Binding-site contacts:
Ligand atom C18 contacts residue GLN106 of chain 1.L at 3.8 Å.
Ligand atom O20 contacts residue SER80 of chain 1.L at 2.7 Å (h-bond).
Ligand atom C16 contacts residue SER80 of chain 1.L at 3.1 Å.
Ligand atom C13 contacts residue SER80 of chain 1.L at 3.1 Å.
Ligand atom O19 contacts residue GLY50 of chain 1.L at 3.1 Å.
Ligand atom C01 contacts residue GLY51 of chain 1.L at 3.4 Å.
Ligand atom N12 contacts residue VAL53 of chain 1.L at 3.8 Å.
Ligand atom C15 contacts residue MET81 of chain 1.L at 3.5 Å (hydrophobic).
Ligand atom O23 contacts residue VAL53 of chain 1.L at 2.9 Å (h-bond).
Ligand atom O04 contacts residue LEU108 of chain 1.L at 2.3 Å (h-bond).
Ligand atom C17 contacts residue MET81 of chain 1.L at 3.6 Å (hydrophobic).
Ligand atom C21 contacts residue LEU108 of chain 1.L at 3.8 Å (hydrophobic).
Ligand atom O19 contacts residue SER80 of chain 1.L at 2.3 Å (h-bond).
Ligand atom N12 contacts residue LEU108 of chain 1.L at 2.8 Å (h-bond).
Ligand atom B14 contacts residue MET81 of chain 1.L at 3.5 Å.
Ligand atom C26 contacts residue HIS124 of chain 1.L at 3.7 Å.
Ligand atom O19 contacts residue GLY51 of chain 1.L at 2.7 Å (h-bond).
Ligand atom O23 contacts residue SER52 of chain 1.L at 3.7 Å.
Ligand atom C18 contacts residue HIS105 of chain 1.L at 3.3 Å.
Ligand atom B14 contacts residue SER80 of chain 1.L at 2.1 Å.
Ligand atom C02 contacts residue LEU108 of chain 1.L at 3.5 Å (hydrophobic).
Ligand atom C15 contacts residue SER80 of chain 1.L at 3.4 Å.
Ligand atom C13 contacts residue GLY51 of chain 1.L at 3.0 Å.
Ligand atom C01 contacts residue LEU108 of chain 1.L at 3.7 Å (hydrophobic).
Ligand atom C21 contacts residue VAL53 of chain 1.L at 3.4 Å (hydrophobic).
Ligand atom N24 contacts residue LEU108 of chain 1.L at 3.2 Å (h-bond).
Ligand atom C05 contacts residue GLY51 of chain 1.L at 3.8 Å.
Ligand atom C25 contacts residue ILE125 of chain 1.L at 3.8 Å (hydrophobic).
Ligand atom C05 contacts residue LEU108 of chain 1.L at 3.8 Å (hydrophobic).
Ligand atom C18 contacts residue PRO107 of chain 1.L at 3.6 Å (hydrophobic).
Ligand atom C15 contacts residue VAL53 of chain 1.L at 3.8 Å (hydrophobic).
Ligand atom C16 contacts residue MET81 of chain 1.L at 3.5 Å (hydrophobic).
Ligand atom O20 contacts residue GLY51 of chain 1.L at 3.1 Å (h-bond).
Ligand atom O04 contacts residue PRO107 of chain 1.L at 3.3 Å.
Ligand atom N27 contacts residue HIS124 of chain 1.L at 3.8 Å.
Ligand atom B14 contacts residue GLY51 of chain 1.L at 3.0 Å.
Ligand atom C18 contacts residue SER80 of chain 1.L at 3.7 Å.
Ligand atom O19 contacts residue MET81 of chain 1.L at 2.5 Å (h-bond).
Ligand atom C22 contacts residue LEU108 of chain 1.L at 3.8 Å (hydrophobic).
Ligand atom N03 contacts residue SER80 of chain 1.L at 3.5 Å (h-bond).

A protein and the small-molecule ligand that binds it are described below.
Small molecule (SMILES): CC(C)C[C@@H](NC(=O)[C@H](Cc1ccccc1)NC(=O)c1cnccn1)B(O)O

Sequence of chain 1.L:
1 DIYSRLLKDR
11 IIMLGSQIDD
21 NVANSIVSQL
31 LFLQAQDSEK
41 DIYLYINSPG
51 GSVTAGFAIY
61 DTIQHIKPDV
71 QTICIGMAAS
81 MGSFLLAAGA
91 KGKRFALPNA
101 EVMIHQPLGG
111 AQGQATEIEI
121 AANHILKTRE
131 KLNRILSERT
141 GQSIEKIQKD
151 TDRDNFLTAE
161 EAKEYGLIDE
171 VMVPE